Sequence of chain 2.A:
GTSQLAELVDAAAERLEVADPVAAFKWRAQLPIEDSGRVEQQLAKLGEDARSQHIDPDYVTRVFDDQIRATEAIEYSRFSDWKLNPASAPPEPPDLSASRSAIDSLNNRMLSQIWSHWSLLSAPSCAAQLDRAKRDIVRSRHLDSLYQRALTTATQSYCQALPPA

Binding-site contacts:
Ligand atom CD1 contacts residue PRO32 of chain 2.A at 3.8 Å (hydrophobic).
Ligand atom CE2 contacts residue TRP1 of chain 2.F at 3.2 Å (hydrophobic).
Ligand atom CG contacts residue PRO32 of chain 2.A at 3.9 Å (hydrophobic).
Ligand atom CD2 contacts residue PRO32 of chain 2.A at 3.6 Å (hydrophobic).
Ligand atom OXT contacts residue PRO32 of chain 2.A at 2.5 Å.
Ligand atom CB contacts residue TYR76 of chain 1.A at 3.6 Å (hydrophobic).
Ligand atom CD2 contacts residue TRP1 of chain 2.F at 2.2 Å (hydrophobic).
Ligand atom NE1 contacts residue TRP1 of chain 2.F at 3.2 Å (h-bond).
Ligand atom CD1 contacts residue ILE33 of chain 2.A at 3.6 Å (hydrophobic).
Ligand atom CA contacts residue TYR76 of chain 2.A at 3.9 Å (hydrophobic).
Ligand atom OXT contacts residue TRP1 of chain 2.F at 3.1 Å.
Ligand atom NE1 contacts residue LEU31 of chain 2.A at 3.0 Å (h-bond).
Ligand atom CG contacts residue TYR76 of chain 1.A at 3.6 Å (hydrophobic).
Ligand atom CE2 contacts residue PRO32 of chain 2.A at 3.3 Å (hydrophobic).
Ligand atom N contacts residue TRP1 of chain 2.F at 1.0 Å.
Ligand atom CZ2 contacts residue LEU31 of chain 2.A at 3.6 Å (hydrophobic).
Ligand atom CD1 contacts residue TRP1 of chain 2.F at 2.2 Å (hydrophobic).
Ligand atom NE1 contacts residue PHE79 of chain 2.A at 3.4 Å.
Ligand atom CB contacts residue TRP1 of chain 2.F at 1.0 Å (hydrophobic).
Ligand atom O contacts residue TRP1 of chain 2.F at 3.2 Å.
Ligand atom O contacts residue GLU34 of chain 2.A at 2.6 Å (salt-bridge).
Ligand atom N contacts residue TYR76 of chain 2.A at 2.8 Å (h-bond).
Ligand atom CG contacts residue TRP1 of chain 2.F at 1.2 Å (hydrophobic).
Ligand atom CD1 contacts residue PHE79 of chain 2.A at 3.3 Å (hydrophobic).
Ligand atom OXT contacts residue ILE33 of chain 2.A at 3.3 Å (h-bond).
Ligand atom CG contacts residue ILE33 of chain 2.A at 3.9 Å (hydrophobic).
Ligand atom C contacts residue PRO32 of chain 2.A at 3.7 Å (hydrophobic).
Ligand atom CZ2 contacts residue PRO32 of chain 2.A at 3.5 Å (hydrophobic).
Ligand atom OXT contacts residue GLU34 of chain 2.A at 3.4 Å (salt-bridge).
Ligand atom CE2 contacts residue LEU31 of chain 2.A at 3.6 Å (hydrophobic).
Ligand atom CA contacts residue TRP1 of chain 2.F at 1.2 Å (hydrophobic).
Ligand atom C contacts residue ILE33 of chain 2.A at 3.5 Å (hydrophobic).
Ligand atom C contacts residue TRP1 of chain 2.F at 2.7 Å (hydrophobic).
Ligand atom NE1 contacts residue ILE33 of chain 2.A at 3.9 Å.
Ligand atom O contacts residue ILE33 of chain 2.A at 3.4 Å (h-bond).
Ligand atom CD1 contacts residue TYR76 of chain 1.A at 3.7 Å (hydrophobic).
Ligand atom NE1 contacts residue PRO32 of chain 2.A at 3.4 Å.
Ligand atom CE3 contacts residue TRP1 of chain 2.F at 2.8 Å (hydrophobic).
Ligand atom O contacts residue TYR76 of chain 2.A at 3.2 Å (h-bond).
Ligand atom C contacts residue GLU34 of chain 2.A at 3.5 Å.

Sequence of chain 1.A:
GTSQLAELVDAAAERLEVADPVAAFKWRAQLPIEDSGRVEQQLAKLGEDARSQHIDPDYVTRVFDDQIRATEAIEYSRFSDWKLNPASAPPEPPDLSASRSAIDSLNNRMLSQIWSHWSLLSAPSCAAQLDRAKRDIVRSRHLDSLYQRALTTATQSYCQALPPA

A protein and the small-molecule ligand that binds it are described below.
Small molecule (SMILES): N[C@@H](Cc1c[nH]c2ccccc12)C(=O)O